The small molecule below binds the protein below.
Small molecule (SMILES): Nc1ccn([C@H]2C[C@H](O[P](=O)(O)OC[C@H]3O[C@@H](n4ccc(N)nc4=O)C[C@@H]3O[P](=O)(O)OC[C@H]3O[C@@H](n4cnc5c(N)ncnc54)C[C@@H]3O)[C@@H](CO[P](=O)(O)O[C@H]3C[C@H](n4cnc5c(N)ncnc54)O[C@@H]3CO[P](=O)(O)O[C@H]3C[C@H](n4cnc5c(N)ncnc54)O[C@@H]3CO[P](=O)(O)O[C@H]3C[C@H](n4ccc(N)nc4=O)O[C@@H]3COP(=O)=O)O2)c(=O)n1

Sequence of chain 4.Q:
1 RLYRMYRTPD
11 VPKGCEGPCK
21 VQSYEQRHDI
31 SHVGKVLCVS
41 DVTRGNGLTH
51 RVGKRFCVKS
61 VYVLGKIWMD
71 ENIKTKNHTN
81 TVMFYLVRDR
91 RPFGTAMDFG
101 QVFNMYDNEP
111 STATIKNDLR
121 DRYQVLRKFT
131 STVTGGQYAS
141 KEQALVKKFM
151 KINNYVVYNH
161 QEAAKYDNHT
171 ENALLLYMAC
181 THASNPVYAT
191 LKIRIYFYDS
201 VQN

Binding-site contacts:
Ligand atom C5' contacts residue ARG120 of chain 4.Q at 3.7 Å.
Ligand atom OP1 contacts residue ARG127 of chain 4.Q at 3.5 Å.
Ligand atom N1 contacts residue PHE164 of chain 4.S at 3.6 Å.
Ligand atom N3 contacts residue PHE164 of chain 4.S at 3.6 Å.
Ligand atom C4' contacts residue ARG90 of chain 4.Q at 3.7 Å.
Ligand atom C4' contacts residue VAL125 of chain 4.Q at 3.6 Å (hydrophobic).
Ligand atom OP2 contacts residue TYR211 of chain 4.S at 3.1 Å (h-bond).
Ligand atom C5' contacts residue LYS128 of chain 4.Q at 3.6 Å.
Ligand atom C2 contacts residue PHE164 of chain 4.S at 3.5 Å (hydrophobic).
Ligand atom OP1 contacts residue ARG120 of chain 4.Q at 2.8 Å (salt-bridge).
Ligand atom N3 contacts residue ARG88 of chain 4.Q at 3.4 Å (salt-bridge).
Ligand atom C4 contacts residue PHE164 of chain 4.S at 3.5 Å (hydrophobic).
Ligand atom O3' contacts residue ARG127 of chain 4.Q at 3.4 Å.
Ligand atom C2' contacts residue CYS34 of chain 4.S at 3.6 Å (hydrophobic).
Ligand atom C6 contacts residue CYS34 of chain 4.S at 3.5 Å (hydrophobic).
Ligand atom OP2 contacts residue LYS128 of chain 4.Q at 3.0 Å (salt-bridge).
Ligand atom C5 contacts residue ASP25 of chain 4.S at 3.4 Å.
Ligand atom OP2 contacts residue ARG209 of chain 4.S at 3.0 Å (salt-bridge).
Ligand atom C5 contacts residue PHE164 of chain 4.S at 3.4 Å (hydrophobic).
Ligand atom O3' contacts residue TYR211 of chain 4.S at 3.1 Å (h-bond).
Ligand atom N6 contacts residue PHE164 of chain 4.S at 3.5 Å.
Ligand atom C2' contacts residue TYR211 of chain 4.S at 3.0 Å (hydrophobic).
Ligand atom C5 contacts residue TYR213 of chain 4.S at 3.7 Å (hydrophobic).
Ligand atom OP1 contacts residue ARG2 of chain 4.S at 3.1 Å.
Ligand atom OP2 contacts residue ARG2 of chain 4.S at 3.2 Å (salt-bridge).
Ligand atom O5' contacts residue ARG120 of chain 4.Q at 3.3 Å.
Ligand atom OP2 contacts residue TYR77 of chain 4.S at 2.6 Å (h-bond).
Ligand atom C6 contacts residue ASP25 of chain 4.S at 3.4 Å.
Ligand atom N7 contacts residue PHE164 of chain 4.S at 3.6 Å.
Ligand atom OP1 contacts residue ASP121 of chain 4.Q at 2.9 Å (salt-bridge).
Ligand atom N4 contacts residue SER75 of chain 4.S at 3.3 Å (h-bond).
Ligand atom O4' contacts residue VAL125 of chain 4.Q at 3.7 Å.
Ligand atom O2 contacts residue TYR211 of chain 4.S at 3.0 Å.
Ligand atom C5 contacts residue CYS34 of chain 4.S at 3.6 Å (hydrophobic).
Ligand atom C6 contacts residue PHE164 of chain 4.S at 3.5 Å (hydrophobic).
Ligand atom O3' contacts residue ASP121 of chain 4.Q at 3.4 Å (salt-bridge).
Ligand atom C3' contacts residue TYR211 of chain 4.S at 3.2 Å (hydrophobic).
Ligand atom N3 contacts residue TYR211 of chain 4.S at 3.6 Å.
Ligand atom OP1 contacts residue LYS128 of chain 4.Q at 2.8 Å (salt-bridge).
Ligand atom C2 contacts residue TYR211 of chain 4.S at 3.6 Å (hydrophobic).

Sequence of chain 4.S:
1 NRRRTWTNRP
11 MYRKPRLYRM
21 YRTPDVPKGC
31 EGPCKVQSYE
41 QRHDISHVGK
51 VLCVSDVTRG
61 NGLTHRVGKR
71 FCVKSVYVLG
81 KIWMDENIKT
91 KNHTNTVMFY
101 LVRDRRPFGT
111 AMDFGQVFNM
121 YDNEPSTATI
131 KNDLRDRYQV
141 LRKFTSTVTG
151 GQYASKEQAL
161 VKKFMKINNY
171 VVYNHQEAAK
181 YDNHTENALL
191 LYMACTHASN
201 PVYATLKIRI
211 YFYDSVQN